Binding-site contacts:
Ligand atom C18 contacts residue LEU126 of chain 1.J at 3.8 Å (hydrophobic).
Ligand atom C07 contacts residue MET99 of chain 1.J at 3.4 Å (hydrophobic).
Ligand atom O03 contacts residue SER98 of chain 1.J at 2.7 Å (h-bond).
Ligand atom C04 contacts residue GLY69 of chain 1.J at 3.8 Å.
Ligand atom C06 contacts residue MET99 of chain 1.J at 3.8 Å (hydrophobic).
Ligand atom C13 contacts residue LEU126 of chain 1.J at 3.7 Å (hydrophobic).
Ligand atom B28 contacts residue SER98 of chain 1.J at 1.7 Å.
Ligand atom C25 contacts residue LEU126 of chain 1.J at 3.5 Å (hydrophobic).
Ligand atom O19 contacts residue SER70 of chain 1.J at 3.8 Å.
Ligand atom O19 contacts residue VAL71 of chain 1.J at 2.9 Å (h-bond).
Ligand atom C27 contacts residue ALA139 of chain 1.J at 3.6 Å (hydrophobic).
Ligand atom O26 contacts residue HIS142 of chain 1.J at 3.1 Å (h-bond).
Ligand atom N17 contacts residue LEU126 of chain 1.J at 2.8 Å (h-bond).
Ligand atom C06 contacts residue SER98 of chain 1.J at 3.2 Å.
Ligand atom B28 contacts residue MET99 of chain 1.J at 3.5 Å.
Ligand atom O02 contacts residue SER98 of chain 1.J at 2.7 Å (h-bond).
Ligand atom N09 contacts residue GLY69 of chain 1.J at 2.8 Å (h-bond).
Ligand atom C18 contacts residue VAL71 of chain 1.J at 3.8 Å (hydrophobic).
Ligand atom B28 contacts residue HIS123 of chain 1.J at 3.6 Å.
Ligand atom C07 contacts residue LEU150 of chain 1.J at 3.9 Å (hydrophobic).
Ligand atom O11 contacts residue LEU126 of chain 1.J at 2.9 Å (h-bond).
Ligand atom C08 contacts residue HIS123 of chain 1.J at 3.4 Å.
Ligand atom B28 contacts residue GLY69 of chain 1.J at 3.8 Å.
Ligand atom C04 contacts residue SER98 of chain 1.J at 2.7 Å.
Ligand atom O26 contacts residue ILE143 of chain 1.J at 3.6 Å.
Ligand atom CL01 contacts residue GLY127 of chain 1.J at 3.5 Å.
Ligand atom O02 contacts residue HIS123 of chain 1.J at 3.5 Å (h-bond).
Ligand atom O03 contacts residue GLY69 of chain 1.J at 2.6 Å (h-bond).
Ligand atom C10 contacts residue GLY69 of chain 1.J at 3.6 Å.
Ligand atom C12 contacts residue LEU126 of chain 1.J at 3.7 Å (hydrophobic).
Ligand atom C05 contacts residue SER98 of chain 1.J at 3.3 Å.
Ligand atom O11 contacts residue PRO125 of chain 1.J at 3.3 Å.
Ligand atom C05 contacts residue VAL71 of chain 1.J at 3.7 Å (hydrophobic).
Ligand atom C12 contacts residue GLY69 of chain 1.J at 3.4 Å.
Ligand atom C08 contacts residue PRO125 of chain 1.J at 3.4 Å (hydrophobic).
Ligand atom O03 contacts residue MET99 of chain 1.J at 2.9 Å (h-bond).
Ligand atom O03 contacts residue GLY68 of chain 1.J at 3.3 Å.
Ligand atom C08 contacts residue GLN124 of chain 1.J at 3.6 Å.
Ligand atom C20 contacts residue LEU126 of chain 1.J at 3.8 Å (hydrophobic).
Ligand atom CL01 contacts residue LEU126 of chain 1.J at 3.2 Å.

Sequence of chain 1.J:
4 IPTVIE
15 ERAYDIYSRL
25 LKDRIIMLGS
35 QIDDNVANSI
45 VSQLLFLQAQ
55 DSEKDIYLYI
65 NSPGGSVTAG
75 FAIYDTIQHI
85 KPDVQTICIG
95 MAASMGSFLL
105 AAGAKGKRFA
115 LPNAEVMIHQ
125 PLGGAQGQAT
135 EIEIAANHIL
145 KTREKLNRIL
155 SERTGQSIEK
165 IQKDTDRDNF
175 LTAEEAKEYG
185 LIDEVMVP

This protein binds this small molecule.
Small molecule (SMILES): COc1ccc(C(=O)N[C@@H](CC(C)C)C(=O)N[C@@H](CC(C)C)B(O)O)c(Cl)c1